Sequence of chain 1.D:
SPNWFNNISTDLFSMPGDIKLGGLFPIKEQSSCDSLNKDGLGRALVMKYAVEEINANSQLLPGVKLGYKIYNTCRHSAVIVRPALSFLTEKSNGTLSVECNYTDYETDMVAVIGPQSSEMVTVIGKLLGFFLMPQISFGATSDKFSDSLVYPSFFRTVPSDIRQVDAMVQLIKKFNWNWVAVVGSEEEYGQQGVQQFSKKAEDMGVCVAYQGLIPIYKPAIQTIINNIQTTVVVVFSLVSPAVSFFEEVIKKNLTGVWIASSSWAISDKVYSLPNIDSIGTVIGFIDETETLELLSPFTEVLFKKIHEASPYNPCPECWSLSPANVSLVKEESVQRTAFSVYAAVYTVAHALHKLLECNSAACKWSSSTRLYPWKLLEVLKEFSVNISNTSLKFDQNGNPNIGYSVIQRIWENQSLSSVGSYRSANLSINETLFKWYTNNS

The protein below binds the small molecule below.
Small molecule (SMILES): NC(=[NH2+])NCCC[C@H](N)C(=O)O

Binding-site contacts:
Ligand atom C contacts residue SER130 of chain 1.D at 3.8 Å.
Ligand atom NH2 contacts residue LEU257 of chain 1.D at 3.7 Å.
Ligand atom C contacts residue TYR202 of chain 1.D at 3.5 Å (hydrophobic).
Ligand atom OXT contacts residue SER131 of chain 1.D at 2.9 Å (h-bond).
Ligand atom OXT contacts residue ALA153 of chain 1.D at 3.5 Å.
Ligand atom O contacts residue SER130 of chain 1.D at 3.4 Å.
Ligand atom OXT contacts residue SER130 of chain 1.D at 4.1 Å.
Ligand atom CA contacts residue LEU257 of chain 1.D at 3.9 Å (hydrophobic).
Ligand atom CG contacts residue LEU257 of chain 1.D at 4.2 Å (hydrophobic).
Ligand atom CA contacts residue TYR202 of chain 1.D at 3.6 Å (hydrophobic).
Ligand atom C contacts residue LEU257 of chain 1.D at 4.3 Å (hydrophobic).
Ligand atom CG contacts residue SER130 of chain 1.D at 3.4 Å.
Ligand atom CZ contacts residue ARG88 of chain 1.D at 3.8 Å.
Ligand atom O contacts residue SER131 of chain 1.D at 2.9 Å (h-bond).
Ligand atom C contacts residue GLN129 of chain 1.D at 4.3 Å.
Ligand atom CZ contacts residue LEU257 of chain 1.D at 3.4 Å (hydrophobic).
Ligand atom N contacts residue THR154 of chain 1.D at 3.6 Å.
Ligand atom O contacts residue LEU257 of chain 1.D at 4.0 Å.
Ligand atom C contacts residue SER131 of chain 1.D at 3.4 Å.
Ligand atom OXT contacts residue TYR202 of chain 1.D at 3.5 Å.
Ligand atom CZ contacts residue SER130 of chain 1.D at 3.3 Å.
Ligand atom N contacts residue TYR202 of chain 1.D at 3.3 Å.
Ligand atom N contacts residue GLY152 of chain 1.D at 3.5 Å (h-bond).
Ligand atom CA contacts residue GLY152 of chain 1.D at 4.3 Å.
Ligand atom CD contacts residue SER130 of chain 1.D at 4.2 Å.
Ligand atom OXT contacts residue GLY152 of chain 1.D at 3.9 Å.
Ligand atom NE contacts residue ARG88 of chain 1.D at 3.9 Å.
Ligand atom CD contacts residue LEU257 of chain 1.D at 3.4 Å (hydrophobic).
Ligand atom O contacts residue TYR202 of chain 1.D at 3.7 Å.
Ligand atom OXT contacts residue THR154 of chain 1.D at 3.3 Å (h-bond).
Ligand atom CG contacts residue GLN129 of chain 1.D at 3.9 Å.
Ligand atom CB contacts residue GLY152 of chain 1.D at 4.3 Å.
Ligand atom NH2 contacts residue SER130 of chain 1.D at 3.8 Å.
Ligand atom NE contacts residue SER130 of chain 1.D at 3.8 Å.
Ligand atom CB contacts residue GLN129 of chain 1.D at 3.9 Å.
Ligand atom NH1 contacts residue SER130 of chain 1.D at 3.1 Å.
Ligand atom NH1 contacts residue LEU257 of chain 1.D at 3.1 Å.
Ligand atom CB contacts residue SER130 of chain 1.D at 4.2 Å.
Ligand atom NE contacts residue LEU257 of chain 1.D at 3.9 Å.
Ligand atom NH2 contacts residue ARG88 of chain 1.D at 2.8 Å (salt-bridge).